Binding-site contacts:
Ligand atom C22 contacts residue TRP367 of chain 1.A at 3.9 Å (hydrophobic).
Ligand atom C23 contacts residue TRP367 of chain 1.A at 3.5 Å (hydrophobic).
Ligand atom C23 contacts residue LEU110 of chain 1.A at 3.6 Å (hydrophobic).
Ligand atom C2 contacts residue LEU388 of chain 1.A at 3.5 Å (hydrophobic).
Ligand atom O25 contacts residue ASN374 of chain 1.A at 3.2 Å (h-bond).
Ligand atom N15 contacts residue MET391 of chain 1.A at 3.7 Å.
Ligand atom C22 contacts residue LEU370 of chain 1.A at 4.0 Å (hydrophobic).
Ligand atom C5 contacts residue HIS385 of chain 1.A at 4.0 Å.
Ligand atom N12 contacts residue ILE395 of chain 1.A at 3.7 Å.
Ligand atom C22 contacts residue LEU110 of chain 1.A at 3.8 Å (hydrophobic).
Ligand atom N17 contacts residue PHE193 of chain 1.A at 3.7 Å.
Ligand atom C18 contacts residue PHE193 of chain 1.A at 3.8 Å (hydrophobic).
Ligand atom N17 contacts residue LEU370 of chain 1.A at 3.9 Å.
Ligand atom C11 contacts residue ILE395 of chain 1.A at 3.9 Å (hydrophobic).
Ligand atom C1 contacts residue LEU388 of chain 1.A at 3.8 Å (hydrophobic).
Ligand atom N10 contacts residue ILE395 of chain 1.A at 3.8 Å.
Ligand atom N15 contacts residue GLU194 of chain 1.A at 3.0 Å (salt-bridge).
Ligand atom C24 contacts residue MET202 of chain 1.A at 3.5 Å (hydrophobic).
Ligand atom O25 contacts residue MET202 of chain 1.A at 3.4 Å.
Ligand atom C21 contacts residue LEU370 of chain 1.A at 3.6 Å (hydrophobic).
Ligand atom N17 contacts residue ASN374 of chain 1.A at 3.2 Å (h-bond).
Ligand atom C9 contacts residue PHE193 of chain 1.A at 3.7 Å (hydrophobic).
Ligand atom N15 contacts residue ASN374 of chain 1.A at 2.9 Å (h-bond).
Ligand atom C14 contacts residue PHE193 of chain 1.A at 3.5 Å (hydrophobic).
Ligand atom C20 contacts residue LEU370 of chain 1.A at 3.6 Å (hydrophobic).
Ligand atom C11 contacts residue PHE193 of chain 1.A at 3.6 Å (hydrophobic).
Ligand atom C14 contacts residue GLU194 of chain 1.A at 3.9 Å.
Ligand atom N13 contacts residue MET391 of chain 1.A at 3.9 Å.
Ligand atom C6 contacts residue GLU194 of chain 1.A at 3.9 Å.
Ligand atom N13 contacts residue PHE193 of chain 1.A at 3.5 Å.
Ligand atom C21 contacts residue MET202 of chain 1.A at 3.7 Å (hydrophobic).
Ligand atom N19 contacts residue LEU370 of chain 1.A at 3.8 Å.
Ligand atom C23 contacts residue MET202 of chain 1.A at 3.9 Å (hydrophobic).
Ligand atom N12 contacts residue PHE193 of chain 1.A at 3.7 Å.
Ligand atom O25 contacts residue LEU370 of chain 1.A at 3.5 Å.
Ligand atom N10 contacts residue PHE193 of chain 1.A at 3.5 Å.
Ligand atom C14 contacts residue MET391 of chain 1.A at 3.9 Å (hydrophobic).
Ligand atom N16 contacts residue PHE193 of chain 1.A at 3.5 Å.
Ligand atom C3 contacts residue LEU388 of chain 1.A at 3.9 Å (hydrophobic).
Ligand atom C24 contacts residue HIS371 of chain 1.A at 3.3 Å.

This protein binds this small molecule.
Small molecule (SMILES): Nc1nc(NCCc2ccc(O)cc2)nc2nc(-c3ccco3)nn12

Sequence of chain 1.A:
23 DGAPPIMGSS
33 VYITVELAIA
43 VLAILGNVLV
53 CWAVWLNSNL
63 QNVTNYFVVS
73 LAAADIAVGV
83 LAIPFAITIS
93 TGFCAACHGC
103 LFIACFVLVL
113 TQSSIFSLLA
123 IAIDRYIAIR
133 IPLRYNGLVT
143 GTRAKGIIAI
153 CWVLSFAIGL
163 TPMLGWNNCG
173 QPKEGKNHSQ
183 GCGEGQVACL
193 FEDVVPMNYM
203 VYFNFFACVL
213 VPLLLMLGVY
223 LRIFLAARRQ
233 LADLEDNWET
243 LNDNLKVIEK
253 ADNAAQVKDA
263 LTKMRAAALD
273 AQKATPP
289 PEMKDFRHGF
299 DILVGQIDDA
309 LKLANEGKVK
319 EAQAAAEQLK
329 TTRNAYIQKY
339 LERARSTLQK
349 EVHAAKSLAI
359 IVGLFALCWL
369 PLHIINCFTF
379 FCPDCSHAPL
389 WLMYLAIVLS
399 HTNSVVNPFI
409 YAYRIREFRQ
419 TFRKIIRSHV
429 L